Sequence of chain 1.A:
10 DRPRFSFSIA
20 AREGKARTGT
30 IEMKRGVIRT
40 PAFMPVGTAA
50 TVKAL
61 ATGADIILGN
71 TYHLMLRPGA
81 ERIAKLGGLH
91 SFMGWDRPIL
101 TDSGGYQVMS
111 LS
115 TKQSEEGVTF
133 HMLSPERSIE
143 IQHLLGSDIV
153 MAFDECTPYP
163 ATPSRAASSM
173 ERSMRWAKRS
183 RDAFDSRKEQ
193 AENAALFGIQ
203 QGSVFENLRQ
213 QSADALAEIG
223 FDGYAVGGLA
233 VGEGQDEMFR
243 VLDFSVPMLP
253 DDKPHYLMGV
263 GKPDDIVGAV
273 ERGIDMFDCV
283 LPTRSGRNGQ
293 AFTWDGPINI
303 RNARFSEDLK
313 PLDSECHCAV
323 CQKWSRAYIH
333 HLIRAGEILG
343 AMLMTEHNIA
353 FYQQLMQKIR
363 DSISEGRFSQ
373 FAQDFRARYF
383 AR

Binding-site contacts:
Ligand atom N10 contacts residue TYR106 of chain 1.A at 3.4 Å.
Ligand atom C12 contacts residue ALA232 of chain 1.A at 3.5 Å (hydrophobic).
Ligand atom N10 contacts residue ASP102 of chain 1.A at 2.8 Å (salt-bridge).
Ligand atom C17 contacts residue ASP280 of chain 1.A at 3.8 Å.
Ligand atom N23 contacts residue ASP156 of chain 1.A at 2.8 Å (salt-bridge).
Ligand atom C5 contacts residue TYR106 of chain 1.A at 3.6 Å (hydrophobic).
Ligand atom C15 contacts residue ASP102 of chain 1.A at 3.5 Å.
Ligand atom C7 contacts residue CYS158 of chain 1.A at 3.7 Å (hydrophobic).
Ligand atom C6 contacts residue TYR106 of chain 1.A at 3.7 Å (hydrophobic).
Ligand atom C9 contacts residue MET260 of chain 1.A at 3.6 Å (hydrophobic).
Ligand atom N11 contacts residue LEU231 of chain 1.A at 2.7 Å (h-bond).
Ligand atom N23 contacts residue MET260 of chain 1.A at 3.8 Å.
Ligand atom N10 contacts residue MET260 of chain 1.A at 3.4 Å.
Ligand atom C9 contacts residue ASP156 of chain 1.A at 3.6 Å.
Ligand atom N8 contacts residue ASP156 of chain 1.A at 2.7 Å (salt-bridge).
Ligand atom N23 contacts residue ILE201 of chain 1.A at 3.6 Å.
Ligand atom N13 contacts residue GLY261 of chain 1.A at 3.5 Å.
Ligand atom C18 contacts residue VAL282 of chain 1.A at 3.6 Å (hydrophobic).
Ligand atom O22 contacts residue GLY230 of chain 1.A at 2.8 Å (h-bond).
Ligand atom N13 contacts residue TYR106 of chain 1.A at 3.6 Å.
Ligand atom O22 contacts residue GLY229 of chain 1.A at 3.3 Å.
Ligand atom N23 contacts residue ASP102 of chain 1.A at 2.8 Å (salt-bridge).
Ligand atom C12 contacts residue GLY261 of chain 1.A at 3.5 Å.
Ligand atom N8 contacts residue MET260 of chain 1.A at 3.7 Å.
Ligand atom O22 contacts residue CYS158 of chain 1.A at 3.5 Å.
Ligand atom C4 contacts residue TYR106 of chain 1.A at 3.6 Å (hydrophobic).
Ligand atom N23 contacts residue SER103 of chain 1.A at 3.7 Å.
Ligand atom N11 contacts residue ALA232 of chain 1.A at 3.4 Å (h-bond).
Ligand atom C2 contacts residue CYS158 of chain 1.A at 3.7 Å (hydrophobic).
Ligand atom O22 contacts residue GLN203 of chain 1.A at 2.9 Å (h-bond).
Ligand atom C9 contacts residue ASP102 of chain 1.A at 3.5 Å.
Ligand atom C1 contacts residue TYR106 of chain 1.A at 3.8 Å (hydrophobic).
Ligand atom C16 contacts residue ASP102 of chain 1.A at 3.8 Å.
Ligand atom C1 contacts residue LEU231 of chain 1.A at 3.5 Å (hydrophobic).
Ligand atom C14 contacts residue TYR106 of chain 1.A at 3.6 Å (hydrophobic).
Ligand atom C14 contacts residue ASP102 of chain 1.A at 3.3 Å.
Ligand atom C21 contacts residue ASP102 of chain 1.A at 3.2 Å.
Ligand atom O22 contacts residue ASP156 of chain 1.A at 3.5 Å (salt-bridge).
Ligand atom C7 contacts residue ASP156 of chain 1.A at 3.5 Å.
Ligand atom C9 contacts residue TYR106 of chain 1.A at 3.7 Å (hydrophobic).

A protein and the small-molecule ligand that binds it are described below.
Small molecule (SMILES): Cc1ccc(CCc2c3nc[nH]c3cc3c(=O)[nH]c(N)nc23)cc1